Sequence of chain 2.A:
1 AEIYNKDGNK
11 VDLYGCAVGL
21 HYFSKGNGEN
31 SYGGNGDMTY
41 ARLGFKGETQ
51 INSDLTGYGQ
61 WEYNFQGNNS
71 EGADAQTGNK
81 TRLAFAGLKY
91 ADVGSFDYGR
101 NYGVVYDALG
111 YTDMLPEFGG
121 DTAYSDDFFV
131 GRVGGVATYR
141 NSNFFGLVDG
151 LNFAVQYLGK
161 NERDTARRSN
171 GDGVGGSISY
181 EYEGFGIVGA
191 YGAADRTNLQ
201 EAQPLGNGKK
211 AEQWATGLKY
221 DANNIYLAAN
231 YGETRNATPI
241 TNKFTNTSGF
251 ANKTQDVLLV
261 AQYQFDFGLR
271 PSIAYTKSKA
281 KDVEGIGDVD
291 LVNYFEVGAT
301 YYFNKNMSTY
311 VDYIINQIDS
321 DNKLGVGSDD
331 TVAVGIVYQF

This protein binds this small molecule.
Small molecule (SMILES): CC(=O)Nc1ccc2c(c1)OCCOCCOc1ccccc1OCCOCCO2

Binding-site contacts:
Ligand atom O16 contacts residue ASP113 of chain 2.A at 3.7 Å.
Ligand atom O16 contacts residue TYR102 of chain 2.A at 3.7 Å.
Ligand atom C24 contacts residue ASP113 of chain 2.A at 3.4 Å.
Ligand atom C20 contacts residue ARG42 of chain 2.A at 3.2 Å.
Ligand atom N27 contacts residue GLN339 of chain 2.A at 3.9 Å.
Ligand atom C26 contacts residue ARG132 of chain 2.A at 3.7 Å.
Ligand atom C12 contacts residue ASP113 of chain 2.A at 3.6 Å.
Ligand atom C12 contacts residue GLU117 of chain 2.A at 3.8 Å.
Ligand atom C23 contacts residue ASP113 of chain 2.A at 2.6 Å.
Ligand atom C25 contacts residue GLY120 of chain 2.A at 3.9 Å.
Ligand atom O19 contacts residue ARG42 of chain 2.A at 2.8 Å (salt-bridge).
Ligand atom O16 contacts residue ARG132 of chain 2.A at 3.9 Å.
Ligand atom C28 contacts residue CYS16 of chain 2.A at 2.2 Å (hydrophobic).
Ligand atom O29 contacts residue ARG42 of chain 2.A at 3.5 Å.
Ligand atom C30 contacts residue GLY15 of chain 2.A at 3.5 Å.
Ligand atom C25 contacts residue ASP113 of chain 2.A at 3.6 Å.
Ligand atom C8 contacts residue LEU115 of chain 2.A at 3.7 Å (hydrophobic).
Ligand atom C11 contacts residue ASP113 of chain 2.A at 3.9 Å.
Ligand atom C30 contacts residue GLN339 of chain 2.A at 3.8 Å.
Ligand atom C9 contacts residue LEU115 of chain 2.A at 3.1 Å (hydrophobic).
Ligand atom O13 contacts residue ASP113 of chain 2.A at 2.9 Å (salt-bridge).
Ligand atom N27 contacts residue CYS16 of chain 2.A at 3.2 Å (h-bond).
Ligand atom C11 contacts residue LEU115 of chain 2.A at 3.6 Å (hydrophobic).
Ligand atom C18 contacts residue ARG42 of chain 2.A at 3.9 Å.
Ligand atom O7 contacts residue PRO116 of chain 2.A at 3.8 Å.
Ligand atom C18 contacts residue ARG82 of chain 2.A at 3.2 Å.
Ligand atom C30 contacts residue CYS16 of chain 2.A at 1.6 Å (hydrophobic).
Ligand atom O19 contacts residue ARG82 of chain 2.A at 3.3 Å (salt-bridge).
Ligand atom C21 contacts residue ARG42 of chain 2.A at 3.6 Å.
Ligand atom C26 contacts residue ASP113 of chain 2.A at 3.4 Å.
Ligand atom C25 contacts residue ALA123 of chain 2.A at 3.5 Å (hydrophobic).
Ligand atom C23 contacts residue GLY119 of chain 2.A at 3.8 Å.
Ligand atom C11 contacts residue GLU117 of chain 2.A at 3.7 Å.
Ligand atom C15 contacts residue ASP113 of chain 2.A at 3.0 Å.
Ligand atom O10 contacts residue LEU115 of chain 2.A at 3.9 Å.
Ligand atom C17 contacts residue ARG132 of chain 2.A at 3.3 Å.
Ligand atom C17 contacts residue ARG82 of chain 2.A at 3.0 Å.
Ligand atom C24 contacts residue GLY120 of chain 2.A at 3.0 Å.
Ligand atom O29 contacts residue CYS16 of chain 2.A at 2.7 Å (h-bond).
Ligand atom C14 contacts residue ASP113 of chain 2.A at 2.8 Å.